Sequence of chain 41.C:
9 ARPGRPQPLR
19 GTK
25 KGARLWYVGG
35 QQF

Binding-site contacts:
Ligand atom O5' contacts residue TYR31 of chain 41.C at 3.4 Å (h-bond).
Ligand atom N3 contacts residue PHE212 of chain 41.A at 2.9 Å.
Ligand atom C5' contacts residue ARG28 of chain 41.C at 3.1 Å.
Ligand atom OP1 contacts residue GLY34 of chain 41.C at 3.8 Å.
Ligand atom C6 contacts residue GLU208 of chain 41.A at 2.6 Å.
Ligand atom C3' contacts residue DC1 of chain 41.E at 2.9 Å.
Ligand atom OP2 contacts residue THR423 of chain 42.A at 2.9 Å.
Ligand atom C5' contacts residue DC1 of chain 41.H at 2.3 Å.
Ligand atom OP2 contacts residue ASP426 of chain 42.A at 2.8 Å (salt-bridge).
Ligand atom P contacts residue ARG425 of chain 42.A at 3.5 Å.
Ligand atom O3' contacts residue THR423 of chain 42.A at 3.8 Å.
Ligand atom OP2 contacts residue ARG425 of chain 42.A at 3.8 Å.
Ligand atom OP1 contacts residue ARG28 of chain 41.C at 3.2 Å (salt-bridge).
Ligand atom N1 contacts residue GLU208 of chain 41.A at 1.5 Å (salt-bridge).
Ligand atom P contacts residue DC1 of chain 41.H at 2.5 Å.
Ligand atom C4 contacts residue GLU208 of chain 41.A at 3.4 Å.
Ligand atom O5' contacts residue ARG28 of chain 41.C at 3.4 Å.
Ligand atom C2' contacts residue DC1 of chain 41.E at 2.2 Å.
Ligand atom O5' contacts residue DC1 of chain 41.H at 2.6 Å.
Ligand atom N1 contacts residue ARG425 of chain 42.A at 3.6 Å (salt-bridge).
Ligand atom N6 contacts residue GLU208 of chain 41.A at 3.4 Å (salt-bridge).
Ligand atom C1' contacts residue PHE212 of chain 41.A at 3.5 Å (hydrophobic).
Ligand atom C1' contacts residue ALA27 of chain 41.C at 3.8 Å (hydrophobic).
Ligand atom C2 contacts residue PHE212 of chain 41.A at 3.8 Å (hydrophobic).
Ligand atom C2 contacts residue ARG425 of chain 42.A at 3.1 Å.
Ligand atom O5' contacts residue ARG425 of chain 42.A at 2.8 Å.
Ligand atom C4 contacts residue ARG425 of chain 42.A at 3.6 Å.
Ligand atom O4' contacts residue ARG425 of chain 42.A at 3.7 Å.
Ligand atom OP2 contacts residue DC1 of chain 41.H at 2.0 Å.
Ligand atom O3' contacts residue ARG425 of chain 42.A at 3.8 Å.
Ligand atom N3 contacts residue GLU208 of chain 41.A at 2.7 Å (salt-bridge).
Ligand atom C5' contacts residue TYR31 of chain 41.C at 2.9 Å (hydrophobic).
Ligand atom O3' contacts residue ARG28 of chain 41.C at 3.5 Å (salt-bridge).
Ligand atom C4' contacts residue DC1 of chain 41.H at 2.8 Å.
Ligand atom C2 contacts residue GLU208 of chain 41.A at 1.6 Å.
Ligand atom C5 contacts residue GLU208 of chain 41.A at 3.4 Å.
Ligand atom N3 contacts residue ARG425 of chain 42.A at 3.1 Å (salt-bridge).
Ligand atom O3' contacts residue DC1 of chain 41.E at 3.3 Å.
Ligand atom C1' contacts residue DC1 of chain 41.E at 3.6 Å.
Ligand atom O4' contacts residue PHE212 of chain 41.A at 3.4 Å.

The protein below binds the small molecule below.
Small molecule (SMILES): Nc1ncnc2c1N1CN2[C@H]2C[C@]3(OP3(O)(O)OC[C@H]3OCC[C@@H]3O[P](=O)(O)OC[C@H]3O[C@@H]1C[C@@H]3O)[C@@H](CO[P](=O)(O)O[C@H]1CCO[C@@H]1COP(=O)=O)O2

Sequence of chain 41.A:
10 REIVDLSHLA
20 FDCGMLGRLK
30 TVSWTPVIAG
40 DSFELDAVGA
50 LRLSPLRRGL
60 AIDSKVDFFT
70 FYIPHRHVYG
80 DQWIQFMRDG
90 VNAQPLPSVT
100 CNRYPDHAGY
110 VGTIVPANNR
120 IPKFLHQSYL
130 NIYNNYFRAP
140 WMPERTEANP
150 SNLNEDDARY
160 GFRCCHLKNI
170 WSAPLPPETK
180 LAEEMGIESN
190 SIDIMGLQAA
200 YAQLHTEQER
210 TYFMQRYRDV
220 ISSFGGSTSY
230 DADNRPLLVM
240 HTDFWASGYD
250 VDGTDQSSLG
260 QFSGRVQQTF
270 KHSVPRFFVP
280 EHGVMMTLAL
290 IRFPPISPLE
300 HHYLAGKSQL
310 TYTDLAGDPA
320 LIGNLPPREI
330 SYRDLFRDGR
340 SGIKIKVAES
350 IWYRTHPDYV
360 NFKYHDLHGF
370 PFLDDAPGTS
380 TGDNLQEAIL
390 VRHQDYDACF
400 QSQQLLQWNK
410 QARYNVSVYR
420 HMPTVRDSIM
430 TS

Sequence of chain 42.A:
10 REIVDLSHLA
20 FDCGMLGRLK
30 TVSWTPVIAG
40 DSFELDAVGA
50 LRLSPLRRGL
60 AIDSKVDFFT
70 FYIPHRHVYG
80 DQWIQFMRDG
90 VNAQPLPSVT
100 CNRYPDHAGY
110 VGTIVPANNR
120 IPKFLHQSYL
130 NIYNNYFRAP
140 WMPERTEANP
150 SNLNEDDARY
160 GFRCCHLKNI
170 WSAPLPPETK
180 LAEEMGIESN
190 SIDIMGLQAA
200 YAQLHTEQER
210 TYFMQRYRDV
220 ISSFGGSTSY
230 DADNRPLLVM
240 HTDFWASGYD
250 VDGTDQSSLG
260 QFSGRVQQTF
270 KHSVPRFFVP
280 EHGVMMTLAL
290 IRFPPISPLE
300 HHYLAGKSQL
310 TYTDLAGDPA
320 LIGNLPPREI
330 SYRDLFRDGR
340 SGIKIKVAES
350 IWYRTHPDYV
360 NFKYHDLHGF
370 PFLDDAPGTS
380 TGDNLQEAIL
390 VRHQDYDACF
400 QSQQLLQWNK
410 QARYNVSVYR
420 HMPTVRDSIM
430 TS